Binding-site contacts:
Ligand atom C3 contacts residue ARG228 of chain 2.A at 3.9 Å.
Ligand atom O6 contacts residue LEU99 of chain 2.A at 3.2 Å (h-bond).
Ligand atom C4 contacts residue ARG228 of chain 2.A at 3.8 Å.
Ligand atom C3 contacts residue GLY227 of chain 2.A at 4.4 Å.
Ligand atom C1 contacts residue LEU99 of chain 2.A at 3.7 Å (hydrophobic).
Ligand atom C6 contacts residue TYR12 of chain 2.A at 3.5 Å (hydrophobic).
Ligand atom O2 contacts residue ASN168 of chain 2.A at 4.1 Å.
Ligand atom C3 contacts residue ASN14 of chain 2.A at 4.4 Å.
Ligand atom O4 contacts residue ASP208 of chain 2.A at 2.5 Å (salt-bridge).
Ligand atom C5 contacts residue ASP208 of chain 2.A at 3.9 Å.
Ligand atom C6 contacts residue GLY98 of chain 2.A at 4.3 Å.
Ligand atom C6 contacts residue ALA207 of chain 2.A at 3.6 Å (hydrophobic).
Ligand atom C4 contacts residue ASP208 of chain 2.A at 3.3 Å.
Ligand atom O4 contacts residue TYR12 of chain 2.A at 3.6 Å.
Ligand atom O2 contacts residue LEU99 of chain 2.A at 4.0 Å.
Ligand atom O5 contacts residue LEU99 of chain 2.A at 2.9 Å (h-bond).
Ligand atom C5 contacts residue LEU99 of chain 2.A at 4.0 Å (hydrophobic).
Ligand atom C4 contacts residue GLY227 of chain 2.A at 4.2 Å.
Ligand atom C5 contacts residue GLY98 of chain 2.A at 4.4 Å.
Ligand atom C6 contacts residue LEU99 of chain 2.A at 4.0 Å (hydrophobic).
Ligand atom O5 contacts residue TYR100 of chain 2.A at 4.3 Å.
Ligand atom C6 contacts residue ASP208 of chain 2.A at 3.4 Å.
Ligand atom O4 contacts residue ARG228 of chain 2.A at 3.3 Å.
Ligand atom C4 contacts residue ASN14 of chain 2.A at 4.0 Å.
Ligand atom O6 contacts residue ALA207 of chain 2.A at 3.2 Å.
Ligand atom O5 contacts residue GLY98 of chain 2.A at 3.9 Å.
Ligand atom C4 contacts residue GLY98 of chain 2.A at 4.4 Å.
Ligand atom O6 contacts residue TYR100 of chain 2.A at 3.3 Å (h-bond).
Ligand atom C5 contacts residue TYR12 of chain 2.A at 3.7 Å (hydrophobic).
Ligand atom O3 contacts residue GLY226 of chain 2.A at 4.1 Å.
Ligand atom O2 contacts residue GLY227 of chain 2.A at 4.2 Å.
Ligand atom O3 contacts residue ARG228 of chain 2.A at 2.8 Å (salt-bridge).
Ligand atom C6 contacts residue TYR100 of chain 2.A at 3.9 Å (hydrophobic).
Ligand atom O4 contacts residue GLY227 of chain 2.A at 4.2 Å.
Ligand atom O4 contacts residue ASN14 of chain 2.A at 2.8 Å (h-bond).
Ligand atom C7 contacts residue LEU99 of chain 2.A at 4.3 Å (hydrophobic).
Ligand atom O6 contacts residue ASP208 of chain 2.A at 2.7 Å (salt-bridge).
Ligand atom O6 contacts residue GLY98 of chain 2.A at 3.1 Å.
Ligand atom O2 contacts residue GLY98 of chain 2.A at 3.7 Å.
Ligand atom O3 contacts residue GLY227 of chain 2.A at 3.5 Å.

The protein below binds the small molecule below.
Small molecule (SMILES): CO[C@H]1O[C@H](CO)[C@@H](O)[C@H](O)[C@@H]1O

Sequence of chain 2.A:
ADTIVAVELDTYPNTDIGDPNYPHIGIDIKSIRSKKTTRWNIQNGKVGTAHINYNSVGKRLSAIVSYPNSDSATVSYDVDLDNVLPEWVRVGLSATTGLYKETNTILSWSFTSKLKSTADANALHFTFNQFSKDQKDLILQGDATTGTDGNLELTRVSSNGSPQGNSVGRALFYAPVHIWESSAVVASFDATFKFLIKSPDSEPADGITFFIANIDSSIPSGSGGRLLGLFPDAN